Sequence of chain 1.B:
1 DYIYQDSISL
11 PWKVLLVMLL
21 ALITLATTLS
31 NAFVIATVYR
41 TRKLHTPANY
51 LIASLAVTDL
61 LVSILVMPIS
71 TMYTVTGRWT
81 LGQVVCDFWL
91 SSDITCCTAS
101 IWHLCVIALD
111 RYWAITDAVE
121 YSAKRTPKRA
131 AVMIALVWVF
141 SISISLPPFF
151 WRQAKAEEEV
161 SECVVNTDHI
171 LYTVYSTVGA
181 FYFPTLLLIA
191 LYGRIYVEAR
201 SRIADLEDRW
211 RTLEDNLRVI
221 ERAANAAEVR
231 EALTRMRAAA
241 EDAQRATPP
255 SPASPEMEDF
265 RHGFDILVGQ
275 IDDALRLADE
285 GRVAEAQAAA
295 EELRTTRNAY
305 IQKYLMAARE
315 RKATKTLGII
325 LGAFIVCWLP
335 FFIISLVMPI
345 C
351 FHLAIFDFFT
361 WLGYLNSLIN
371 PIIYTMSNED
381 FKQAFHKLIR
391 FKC

A small-molecule ligand and the protein it binds are described below.
Small molecule (SMILES): CSc1ccc2c(c1)[C@@H](N1CCN(C)CC1)Cc1ccccc1S2

Binding-site contacts:
Ligand atom C17 contacts residue ASP93 of chain 1.B at 3.6 Å.
Ligand atom C10 contacts residue PHE336 of chain 1.B at 3.2 Å (hydrophobic).
Ligand atom C15 contacts residue THR98 of chain 1.B at 3.4 Å.
Ligand atom C14 contacts residue PHE335 of chain 1.B at 3.7 Å (hydrophobic).
Ligand atom C18 contacts residue THR360 of chain 1.B at 3.5 Å.
Ligand atom C13 contacts residue THR98 of chain 1.B at 3.4 Å.
Ligand atom S2 contacts residue ALA180 of chain 1.B at 3.8 Å.
Ligand atom C16 contacts residue PHE336 of chain 1.B at 3.5 Å (hydrophobic).
Ligand atom C18 contacts residue PHE335 of chain 1.B at 3.8 Å (hydrophobic).
Ligand atom C8 contacts residue SER339 of chain 1.B at 3.7 Å.
Ligand atom C3 contacts residue SER176 of chain 1.B at 3.8 Å.
Ligand atom C17 contacts residue ILE94 of chain 1.B at 3.6 Å (hydrophobic).
Ligand atom S1 contacts residue VAL165 of chain 1.B at 3.8 Å.
Ligand atom C15 contacts residue ILE101 of chain 1.B at 3.4 Å (hydrophobic).
Ligand atom C14 contacts residue TRP332 of chain 1.B at 3.8 Å (hydrophobic).
Ligand atom C19 contacts residue CYS97 of chain 1.B at 3.3 Å (hydrophobic).
Ligand atom C20 contacts residue PHE335 of chain 1.B at 3.7 Å (hydrophobic).
Ligand atom C5 contacts residue ASP93 of chain 1.B at 3.1 Å.
Ligand atom N2 contacts residue ASP93 of chain 1.B at 2.5 Å (salt-bridge).
Ligand atom C4 contacts residue THR177 of chain 1.B at 3.8 Å.
Ligand atom C16 contacts residue CYS97 of chain 1.B at 3.7 Å (hydrophobic).
Ligand atom C4 contacts residue SER176 of chain 1.B at 3.9 Å.
Ligand atom C5 contacts residue TRP89 of chain 1.B at 3.7 Å (hydrophobic).
Ligand atom C13 contacts residue ALA180 of chain 1.B at 3.8 Å (hydrophobic).
Ligand atom C18 contacts residue ASP93 of chain 1.B at 3.5 Å.
Ligand atom N1 contacts residue PHE335 of chain 1.B at 3.6 Å.
Ligand atom C5 contacts residue TYR364 of chain 1.B at 3.1 Å (hydrophobic).
Ligand atom C16 contacts residue TRP332 of chain 1.B at 3.5 Å (hydrophobic).
Ligand atom C18 contacts residue TYR364 of chain 1.B at 3.5 Å (hydrophobic).
Ligand atom C8 contacts residue THR177 of chain 1.B at 3.5 Å.
Ligand atom C11 contacts residue ASP93 of chain 1.B at 3.1 Å.
Ligand atom C19 contacts residue ILE101 of chain 1.B at 3.7 Å (hydrophobic).
Ligand atom C15 contacts residue CYS97 of chain 1.B at 3.2 Å (hydrophobic).
Ligand atom S2 contacts residue ILE94 of chain 1.B at 3.7 Å.
Ligand atom C20 contacts residue TRP332 of chain 1.B at 3.8 Å (hydrophobic).
Ligand atom C19 contacts residue TRP332 of chain 1.B at 3.6 Å (hydrophobic).
Ligand atom N2 contacts residue TYR364 of chain 1.B at 3.2 Å (h-bond).
Ligand atom C7 contacts residue PHE336 of chain 1.B at 3.7 Å (hydrophobic).
Ligand atom C20 contacts residue PHE336 of chain 1.B at 3.3 Å (hydrophobic).
Ligand atom C9 contacts residue PHE335 of chain 1.B at 3.2 Å (hydrophobic).